Sequence of chain 10.A:
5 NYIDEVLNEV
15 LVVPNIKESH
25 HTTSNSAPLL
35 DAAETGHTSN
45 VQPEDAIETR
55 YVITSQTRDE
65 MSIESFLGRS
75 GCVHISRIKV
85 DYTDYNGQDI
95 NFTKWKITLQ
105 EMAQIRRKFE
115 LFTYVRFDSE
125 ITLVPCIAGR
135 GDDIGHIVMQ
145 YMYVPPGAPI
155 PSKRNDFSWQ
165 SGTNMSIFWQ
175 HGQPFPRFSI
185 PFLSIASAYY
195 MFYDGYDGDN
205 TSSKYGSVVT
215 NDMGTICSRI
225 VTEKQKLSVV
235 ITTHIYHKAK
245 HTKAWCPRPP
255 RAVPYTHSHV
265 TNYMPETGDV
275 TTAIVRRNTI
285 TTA

Binding-site contacts:
Ligand atom CL2 contacts residue LEU187 of chain 10.A at 3.9 Å.
Ligand atom C5 contacts residue LEU103 of chain 10.A at 3.8 Å (hydrophobic).
Ligand atom C4A contacts residue TYR145 of chain 10.A at 3.3 Å (hydrophobic).
Ligand atom C6B contacts residue ILE184 of chain 10.A at 4.1 Å (hydrophobic).
Ligand atom C1C contacts residue LEU103 of chain 10.A at 4.1 Å (hydrophobic).
Ligand atom C2A contacts residue PHE182 of chain 10.A at 4.2 Å (hydrophobic).
Ligand atom C4A contacts residue ILE220 of chain 10.A at 4.1 Å (hydrophobic).
Ligand atom C6B contacts residue ILE125 of chain 10.A at 3.6 Å (hydrophobic).
Ligand atom C5A contacts residue MET146 of chain 10.A at 3.7 Å (hydrophobic).
Ligand atom C3B contacts residue ILE220 of chain 10.A at 4.2 Å (hydrophobic).
Ligand atom C5A contacts residue TYR145 of chain 10.A at 3.8 Å (hydrophobic).
Ligand atom N2 contacts residue THR102 of chain 10.A at 4.2 Å.
Ligand atom C1B contacts residue ILE125 of chain 10.A at 3.1 Å (hydrophobic).
Ligand atom C2B contacts residue ILE125 of chain 10.A at 3.1 Å (hydrophobic).
Ligand atom C3B contacts residue ILE125 of chain 10.A at 3.5 Å (hydrophobic).
Ligand atom C5A contacts residue TYR147 of chain 10.A at 4.1 Å (hydrophobic).
Ligand atom CL2 contacts residue ILE184 of chain 10.A at 3.9 Å.
Ligand atom C3 contacts residue LEU103 of chain 10.A at 4.1 Å (hydrophobic).
Ligand atom C4 contacts residue LEU103 of chain 10.A at 3.4 Å (hydrophobic).
Ligand atom C2A contacts residue ILE220 of chain 10.A at 3.8 Å (hydrophobic).
Ligand atom O1B contacts residue ILE125 of chain 10.A at 3.5 Å.
Ligand atom C31 contacts residue MET195 of chain 10.A at 3.5 Å (hydrophobic).
Ligand atom CL1 contacts residue ILE125 of chain 10.A at 3.5 Å.
Ligand atom N2 contacts residue ASN215 of chain 10.A at 3.7 Å.
Ligand atom C31 contacts residue GLN104 of chain 10.A at 3.6 Å.
Ligand atom O1A contacts residue TYR147 of chain 10.A at 4.0 Å.
Ligand atom O1A contacts residue ILE220 of chain 10.A at 3.6 Å.
Ligand atom C5B contacts residue ILE125 of chain 10.A at 3.9 Å (hydrophobic).
Ligand atom C4B contacts residue ILE125 of chain 10.A at 3.9 Å (hydrophobic).
Ligand atom CL1 contacts residue ILE239 of chain 10.A at 3.8 Å.
Ligand atom C2C contacts residue MET217 of chain 10.A at 3.7 Å (hydrophobic).
Ligand atom O1 contacts residue MET217 of chain 10.A at 4.2 Å.
Ligand atom CL2 contacts residue TYR147 of chain 10.A at 3.4 Å.
Ligand atom C5B contacts residue TYR147 of chain 10.A at 3.9 Å (hydrophobic).
Ligand atom C4A contacts residue LEU127 of chain 10.A at 4.0 Å (hydrophobic).
Ligand atom C5A contacts residue ILE220 of chain 10.A at 3.9 Å (hydrophobic).
Ligand atom N3A contacts residue PHE182 of chain 10.A at 4.0 Å.
Ligand atom C4C contacts residue MET217 of chain 10.A at 4.2 Å (hydrophobic).
Ligand atom N3A contacts residue LEU127 of chain 10.A at 4.1 Å.
Ligand atom C4B contacts residue ILE220 of chain 10.A at 4.0 Å (hydrophobic).

This protein binds this small molecule.
Small molecule (SMILES): Cc1cc(CCCCCOc2c(Cl)cc(C3=NCCO3)cc2Cl)on1